Sequence of chain 1.A:
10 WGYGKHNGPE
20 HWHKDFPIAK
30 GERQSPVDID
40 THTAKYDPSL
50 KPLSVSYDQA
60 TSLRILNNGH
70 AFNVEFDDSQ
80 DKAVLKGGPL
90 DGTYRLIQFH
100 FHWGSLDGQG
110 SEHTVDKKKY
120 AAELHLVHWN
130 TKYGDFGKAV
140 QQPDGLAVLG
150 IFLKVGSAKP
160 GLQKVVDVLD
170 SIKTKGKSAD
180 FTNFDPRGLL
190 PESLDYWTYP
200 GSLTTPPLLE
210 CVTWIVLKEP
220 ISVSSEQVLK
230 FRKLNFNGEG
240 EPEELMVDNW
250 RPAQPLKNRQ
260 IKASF

Binding-site contacts:
Ligand atom C2 contacts residue VAL126 of chain 1.A at 3.8 Å (hydrophobic).
Ligand atom N14 contacts residue THR204 of chain 1.A at 3.8 Å.
Ligand atom C8 contacts residue HIS99 of chain 1.A at 3.8 Å.
Ligand atom O17 contacts residue ASN67 of chain 1.A at 2.9 Å (h-bond).
Ligand atom O7 contacts residue THR204 of chain 1.A at 3.0 Å (h-bond).
Ligand atom C3 contacts residue GLN97 of chain 1.A at 3.8 Å.
Ligand atom C15 contacts residue THR204 of chain 1.A at 4.0 Å.
Ligand atom C19 contacts residue ASN72 of chain 1.A at 3.8 Å.
Ligand atom O11 contacts residue VAL126 of chain 1.A at 4.0 Å.
Ligand atom C2 contacts residue GLN97 of chain 1.A at 3.4 Å.
Ligand atom C5 contacts residue LEU202 of chain 1.A at 4.0 Å (hydrophobic).
Ligand atom S10 contacts residue THR204 of chain 1.A at 3.7 Å.
Ligand atom N13 contacts residue ZN1 of chain 1.B at 1.9 Å.
Ligand atom C16 contacts residue ASN67 of chain 1.A at 3.6 Å.
Ligand atom S10 contacts residue THR203 of chain 1.A at 3.9 Å.
Ligand atom O12 contacts residue LEU202 of chain 1.A at 3.5 Å.
Ligand atom O11 contacts residue HIS99 of chain 1.A at 3.2 Å.
Ligand atom C1 contacts residue PHE135 of chain 1.A at 3.6 Å (hydrophobic).
Ligand atom C19 contacts residue HIS99 of chain 1.A at 3.8 Å.
Ligand atom N9 contacts residue ZN1 of chain 1.B at 3.4 Å.
Ligand atom O12 contacts residue THR203 of chain 1.A at 2.9 Å (h-bond).
Ligand atom N9 contacts residue HIS99 of chain 1.A at 3.3 Å (h-bond).
Ligand atom O12 contacts residue THR204 of chain 1.A at 2.9 Å (h-bond).
Ligand atom C18 contacts residue THR204 of chain 1.A at 4.0 Å.
Ligand atom C8 contacts residue THR204 of chain 1.A at 3.1 Å.
Ligand atom N13 contacts residue HIS99 of chain 1.A at 3.3 Å (h-bond).
Ligand atom C18 contacts residue HIS69 of chain 1.A at 3.9 Å.
Ligand atom C3 contacts residue HIS99 of chain 1.A at 4.0 Å.
Ligand atom N13 contacts residue THR203 of chain 1.A at 2.7 Å (h-bond).
Ligand atom O17 contacts residue HIS69 of chain 1.A at 3.5 Å.
Ligand atom S10 contacts residue HIS99 of chain 1.A at 3.6 Å (h-bond).
Ligand atom C3 contacts residue VAL126 of chain 1.A at 4.0 Å (hydrophobic).
Ligand atom C6 contacts residue PHE135 of chain 1.A at 3.5 Å (hydrophobic).
Ligand atom O11 contacts residue ZN1 of chain 1.B at 3.5 Å.
Ligand atom O11 contacts residue LEU202 of chain 1.A at 3.9 Å.
Ligand atom C16 contacts residue THR204 of chain 1.A at 3.9 Å.
Ligand atom N9 contacts residue THR204 of chain 1.A at 3.1 Å (h-bond).
Ligand atom N13 contacts residue HIS101 of chain 1.A at 3.3 Å (h-bond).
Ligand atom N13 contacts residue HIS124 of chain 1.A at 3.3 Å (h-bond).
Ligand atom S10 contacts residue ZN1 of chain 1.B at 3.1 Å.

A protein and the small-molecule ligand that binds it are described below.
Small molecule (SMILES): NS(=O)(=O)/N=C(\Oc1ccccc1)N1CCOCC1